Sequence of chain 1.A:
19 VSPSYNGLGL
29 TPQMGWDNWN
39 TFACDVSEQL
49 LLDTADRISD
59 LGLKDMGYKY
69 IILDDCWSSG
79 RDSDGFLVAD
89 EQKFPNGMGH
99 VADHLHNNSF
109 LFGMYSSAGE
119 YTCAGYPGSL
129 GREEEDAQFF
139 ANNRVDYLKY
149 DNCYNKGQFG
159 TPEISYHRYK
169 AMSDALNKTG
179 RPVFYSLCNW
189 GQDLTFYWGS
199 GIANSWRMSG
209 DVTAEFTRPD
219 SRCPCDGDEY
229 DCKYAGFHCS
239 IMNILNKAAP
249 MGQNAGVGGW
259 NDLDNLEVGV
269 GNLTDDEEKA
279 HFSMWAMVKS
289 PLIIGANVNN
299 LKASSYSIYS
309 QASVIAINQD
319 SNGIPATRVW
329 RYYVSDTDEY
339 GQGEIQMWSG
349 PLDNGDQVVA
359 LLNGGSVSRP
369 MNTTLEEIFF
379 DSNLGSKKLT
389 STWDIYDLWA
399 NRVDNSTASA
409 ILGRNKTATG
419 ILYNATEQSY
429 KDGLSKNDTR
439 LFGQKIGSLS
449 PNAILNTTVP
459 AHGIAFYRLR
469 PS

Binding-site contacts:
Ligand atom C5 contacts residue THR424 of chain 1.A at 4.1 Å.
Ligand atom C6 contacts residue GLU425 of chain 1.A at 4.4 Å.
Ligand atom C2 contacts residue ASN422 of chain 1.A at 2.4 Å.
Ligand atom C2 contacts residue ASP63 of chain 1.A at 3.9 Å.
Ligand atom O5 contacts residue THR424 of chain 1.A at 4.4 Å.
Ligand atom C8 contacts residue ASP63 of chain 1.A at 4.2 Å.
Ligand atom C5 contacts residue ASP63 of chain 1.A at 4.2 Å.
Ligand atom C7 contacts residue ASN422 of chain 1.A at 3.2 Å.
Ligand atom C8 contacts residue ASN422 of chain 1.A at 4.2 Å.
Ligand atom C1 contacts residue ASN422 of chain 1.A at 1.4 Å.
Ligand atom C1 contacts residue GLU425 of chain 1.A at 4.3 Å.
Ligand atom C1 contacts residue THR424 of chain 1.A at 4.4 Å.
Ligand atom O4 contacts residue ASP63 of chain 1.A at 4.3 Å.
Ligand atom C5 contacts residue ASN422 of chain 1.A at 3.7 Å.
Ligand atom C4 contacts residue ASP63 of chain 1.A at 4.4 Å.
Ligand atom O7 contacts residue THR424 of chain 1.A at 3.6 Å.
Ligand atom O7 contacts residue THR417 of chain 1.A at 3.4 Å.
Ligand atom O7 contacts residue ASN422 of chain 1.A at 3.5 Å (h-bond).
Ligand atom O5 contacts residue GLU425 of chain 1.A at 3.6 Å.
Ligand atom C5 contacts residue GLU425 of chain 1.A at 4.4 Å.
Ligand atom O6 contacts residue THR424 of chain 1.A at 3.8 Å.
Ligand atom O6 contacts residue GLU425 of chain 1.A at 3.7 Å.
Ligand atom O5 contacts residue ASN422 of chain 1.A at 2.4 Å (h-bond).
Ligand atom C8 contacts residue THR417 of chain 1.A at 4.1 Å.
Ligand atom C7 contacts residue ASP63 of chain 1.A at 4.2 Å.
Ligand atom N2 contacts residue ASP63 of chain 1.A at 3.2 Å (salt-bridge).
Ligand atom C4 contacts residue ASN422 of chain 1.A at 4.3 Å.
Ligand atom C7 contacts residue THR417 of chain 1.A at 4.4 Å.
Ligand atom C7 contacts residue THR424 of chain 1.A at 4.0 Å.
Ligand atom C1 contacts residue ASP63 of chain 1.A at 3.7 Å.
Ligand atom O5 contacts residue ASP63 of chain 1.A at 4.4 Å.
Ligand atom C3 contacts residue ASN422 of chain 1.A at 3.8 Å.
Ligand atom O7 contacts residue SER107 of chain 1.A at 3.7 Å.
Ligand atom C8 contacts residue THR424 of chain 1.A at 4.0 Å.
Ligand atom N2 contacts residue ASN422 of chain 1.A at 2.9 Å (h-bond).
Ligand atom C3 contacts residue ASP63 of chain 1.A at 3.8 Å.
Ligand atom C8 contacts residue GLY60 of chain 1.A at 4.5 Å.
Ligand atom O3 contacts residue SER107 of chain 1.A at 4.1 Å.

The protein below binds the small molecule below.
Small molecule (SMILES): CC(=O)N[C@H]1[C@H](O[C@H]2[C@H](O)[C@@H](NC(C)=O)CO[C@@H]2CO)O[C@H](CO)[C@@H](O)[C@@H]1O